This small molecule binds to this protein.
Small molecule (SMILES): CCc1cc(O)c(Oc2ccccc2F)cc1F

Binding-site contacts:
Ligand atom CAI contacts residue TYR156 of chain 1.L at 3.5 Å (hydrophobic).
Ligand atom CAP contacts residue ILE200 of chain 1.L at 3.7 Å (hydrophobic).
Ligand atom FAD contacts residue ALA196 of chain 1.L at 3.4 Å.
Ligand atom CAJ contacts residue NAD1 of chain 1.IA at 3.5 Å.
Ligand atom CAI contacts residue NAD1 of chain 1.IA at 3.5 Å.
Ligand atom FAC contacts residue ALA197 of chain 1.L at 3.1 Å.
Ligand atom CAO contacts residue NAD1 of chain 1.IA at 3.6 Å.
Ligand atom FAD contacts residue NAD1 of chain 1.IA at 3.1 Å.
Ligand atom FAC contacts residue PHE203 of chain 1.L at 3.0 Å.
Ligand atom CAG contacts residue PHE94 of chain 1.L at 3.9 Å (hydrophobic).
Ligand atom CAN contacts residue ILE200 of chain 1.L at 3.4 Å (hydrophobic).
Ligand atom OAB contacts residue TYR146 of chain 1.L at 3.9 Å.
Ligand atom CAM contacts residue TYR156 of chain 1.L at 3.3 Å (hydrophobic).
Ligand atom OAL contacts residue NAD1 of chain 1.IA at 3.1 Å (h-bond).
Ligand atom FAC contacts residue NAD1 of chain 1.IA at 3.0 Å.
Ligand atom CAR contacts residue ALA196 of chain 1.L at 3.9 Å (hydrophobic).
Ligand atom CAG contacts residue MET159 of chain 1.L at 3.7 Å (hydrophobic).
Ligand atom FAD contacts residue GLY93 of chain 1.L at 3.8 Å.
Ligand atom CAP contacts residue NAD1 of chain 1.IA at 3.2 Å.
Ligand atom CAE contacts residue MET159 of chain 1.L at 3.8 Å (hydrophobic).
Ligand atom CAK contacts residue PHE203 of chain 1.L at 3.9 Å (hydrophobic).
Ligand atom CAO contacts residue ALA196 of chain 1.L at 3.6 Å (hydrophobic).
Ligand atom FAC contacts residue ILE200 of chain 1.L at 3.7 Å.
Ligand atom CAA contacts residue PHE203 of chain 1.L at 4.0 Å (hydrophobic).
Ligand atom OAB contacts residue NAD1 of chain 1.IA at 3.1 Å (h-bond).
Ligand atom CAJ contacts residue ALA197 of chain 1.L at 4.0 Å (hydrophobic).
Ligand atom OAB contacts residue TYR156 of chain 1.L at 2.2 Å (h-bond).
Ligand atom CAR contacts residue NAD1 of chain 1.IA at 3.6 Å.
Ligand atom CAJ contacts residue ILE200 of chain 1.L at 3.6 Å (hydrophobic).
Ligand atom CAK contacts residue NAD1 of chain 1.IA at 3.4 Å.
Ligand atom CAI contacts residue TYR146 of chain 1.L at 3.8 Å (hydrophobic).
Ligand atom CAK contacts residue TYR146 of chain 1.L at 3.8 Å (hydrophobic).
Ligand atom CAA contacts residue TYR146 of chain 1.L at 3.7 Å (hydrophobic).
Ligand atom CAM contacts residue NAD1 of chain 1.IA at 3.4 Å.
Ligand atom CAA contacts residue ILE200 of chain 1.L at 3.7 Å (hydrophobic).
Ligand atom CAH contacts residue ILE200 of chain 1.L at 3.5 Å (hydrophobic).
Ligand atom CAF contacts residue ILE100 of chain 1.L at 3.9 Å (hydrophobic).
Ligand atom CAQ contacts residue NAD1 of chain 1.IA at 3.3 Å.
Ligand atom CAN contacts residue NAD1 of chain 1.IA at 3.0 Å.
Ligand atom CAG contacts residue GLY93 of chain 1.L at 3.7 Å.

Sequence of chain 1.L:
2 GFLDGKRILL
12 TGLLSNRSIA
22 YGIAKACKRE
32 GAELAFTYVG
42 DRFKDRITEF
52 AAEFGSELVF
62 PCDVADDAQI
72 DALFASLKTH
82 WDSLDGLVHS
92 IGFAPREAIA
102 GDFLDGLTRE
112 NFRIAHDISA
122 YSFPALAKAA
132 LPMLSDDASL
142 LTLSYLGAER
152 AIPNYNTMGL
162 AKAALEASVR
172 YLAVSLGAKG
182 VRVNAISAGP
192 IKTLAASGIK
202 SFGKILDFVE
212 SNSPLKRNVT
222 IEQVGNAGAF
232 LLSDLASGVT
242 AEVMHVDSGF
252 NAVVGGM